Binding-site contacts:
Ligand atom C18 contacts residue PHE453 of chain 1.D at 3.8 Å (hydrophobic).
Ligand atom C19 contacts residue SER369 of chain 1.D at 3.3 Å.
Ligand atom C12 contacts residue ILE261 of chain 1.D at 4.0 Å (hydrophobic).
Ligand atom S1 contacts residue VAL485 of chain 1.D at 4.0 Å.
Ligand atom C9 contacts residue LYS238 of chain 1.D at 4.0 Å.
Ligand atom C16 contacts residue PHE453 of chain 1.D at 3.8 Å (hydrophobic).
Ligand atom C12 contacts residue ASN456 of chain 1.D at 4.0 Å.
Ligand atom S1 contacts residue LYS238 of chain 1.D at 3.9 Å.
Ligand atom C16 contacts residue THR265 of chain 1.D at 4.0 Å.
Ligand atom C13 contacts residue ILE261 of chain 1.D at 4.0 Å (hydrophobic).
Ligand atom C9 contacts residue SER359 of chain 1.D at 3.5 Å.
Ligand atom O1 contacts residue ASN456 of chain 1.D at 3.8 Å.
Ligand atom C3 contacts residue TRP489 of chain 1.D at 3.8 Å (hydrophobic).
Ligand atom C4 contacts residue PHE452 of chain 1.D at 3.8 Å (hydrophobic).
Ligand atom C3 contacts residue ASP260 of chain 1.D at 3.3 Å.
Ligand atom C15 contacts residue ASP260 of chain 1.D at 3.9 Å.
Ligand atom C7 contacts residue PHE481 of chain 1.D at 3.6 Å (hydrophobic).
Ligand atom C1 contacts residue TRP489 of chain 1.D at 3.5 Å (hydrophobic).
Ligand atom C1 contacts residue VAL485 of chain 1.D at 3.4 Å (hydrophobic).
Ligand atom C4 contacts residue ASP260 of chain 1.D at 3.8 Å.
Ligand atom C17 contacts residue PHE453 of chain 1.D at 3.6 Å (hydrophobic).
Ligand atom C4 contacts residue VAL485 of chain 1.D at 3.9 Å (hydrophobic).
Ligand atom C7 contacts residue SER359 of chain 1.D at 3.3 Å.
Ligand atom C18 contacts residue SER369 of chain 1.D at 3.2 Å.
Ligand atom C10 contacts residue PHE452 of chain 1.D at 3.6 Å (hydrophobic).
Ligand atom C18 contacts residue SER373 of chain 1.D at 3.6 Å.
Ligand atom C9 contacts residue ASP482 of chain 1.D at 3.7 Å.
Ligand atom O1 contacts residue SER369 of chain 1.D at 2.8 Å (h-bond).
Ligand atom C17 contacts residue SER373 of chain 1.D at 3.5 Å.
Ligand atom C1 contacts residue TRP449 of chain 1.D at 3.5 Å (hydrophobic).
Ligand atom C2 contacts residue PHE452 of chain 1.D at 3.8 Å (hydrophobic).
Ligand atom C8 contacts residue SER359 of chain 1.D at 3.0 Å.
Ligand atom C5 contacts residue ASP260 of chain 1.D at 3.4 Å.
Ligand atom C6 contacts residue SER359 of chain 1.D at 3.9 Å.
Ligand atom N1 contacts residue PHE452 of chain 1.D at 4.0 Å.
Ligand atom C15 contacts residue SER264 of chain 1.D at 4.0 Å.
Ligand atom N1 contacts residue ASP260 of chain 1.D at 3.1 Å (salt-bridge).
Ligand atom C17 contacts residue THR265 of chain 1.D at 3.3 Å.
Ligand atom C8 contacts residue PHE481 of chain 1.D at 3.5 Å (hydrophobic).
Ligand atom C16 contacts residue SER264 of chain 1.D at 3.9 Å.

Sequence of chain 1.D:
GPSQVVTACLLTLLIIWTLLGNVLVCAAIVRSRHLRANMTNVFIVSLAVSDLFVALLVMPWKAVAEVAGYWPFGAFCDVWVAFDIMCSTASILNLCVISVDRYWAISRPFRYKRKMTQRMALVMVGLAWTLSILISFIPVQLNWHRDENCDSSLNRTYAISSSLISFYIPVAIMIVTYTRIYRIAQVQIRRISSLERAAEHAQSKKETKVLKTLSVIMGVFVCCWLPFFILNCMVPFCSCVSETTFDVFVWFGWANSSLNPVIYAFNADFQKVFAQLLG

The small molecule below binds the protein below.
Small molecule (SMILES): CCCN(CCc1cccs1)[C@H]1CCc2c(O)cccc2C1